Binding-site contacts:
Ligand atom N4' contacts residue VAL11 of chain 1.A at 4.0 Å.
Ligand atom C8' contacts residue NAP1 of chain 1.B at 3.9 Å.
Ligand atom C4B contacts residue PHE36 of chain 1.A at 3.7 Å (hydrophobic).
Ligand atom C'5 contacts residue PRO66 of chain 1.A at 3.5 Å (hydrophobic).
Ligand atom C4' contacts residue ILE123 of chain 1.A at 3.8 Å (hydrophobic).
Ligand atom C4' contacts residue VAL11 of chain 1.A at 3.9 Å (hydrophobic).
Ligand atom C2' contacts residue PHE36 of chain 1.A at 4.0 Å (hydrophobic).
Ligand atom C2' contacts residue VAL11 of chain 1.A at 3.7 Å (hydrophobic).
Ligand atom C'3 contacts residue LEU25 of chain 1.A at 3.6 Å (hydrophobic).
Ligand atom C8B contacts residue PHE36 of chain 1.A at 3.9 Å (hydrophobic).
Ligand atom N1' contacts residue GLU32 of chain 1.A at 2.6 Å (salt-bridge).
Ligand atom C8' contacts residue ILE33 of chain 1.A at 3.5 Å (hydrophobic).
Ligand atom N2' contacts residue THR144 of chain 1.A at 3.4 Å (h-bond).
Ligand atom C'4 contacts residue SER64 of chain 1.A at 3.8 Å.
Ligand atom N4' contacts residue ILE123 of chain 1.A at 2.4 Å (h-bond).
Ligand atom N2' contacts residue ALA12 of chain 1.A at 3.8 Å.
Ligand atom N2' contacts residue ILE10 of chain 1.A at 4.0 Å.
Ligand atom N2' contacts residue VAL11 of chain 1.A at 3.4 Å (h-bond).
Ligand atom C8B contacts residue GLU32 of chain 1.A at 3.4 Å.
Ligand atom C8' contacts residue GLU32 of chain 1.A at 3.2 Å.
Ligand atom C2' contacts residue GLU32 of chain 1.A at 3.5 Å.
Ligand atom N3' contacts residue PHE36 of chain 1.A at 3.8 Å.
Ligand atom C4' contacts residue PHE36 of chain 1.A at 3.7 Å (hydrophobic).
Ligand atom N4' contacts residue ILE10 of chain 1.A at 2.9 Å (h-bond).
Ligand atom N2' contacts residue GLU32 of chain 1.A at 2.7 Å (salt-bridge).
Ligand atom C2' contacts residue ALA12 of chain 1.A at 3.8 Å (hydrophobic).
Ligand atom N4' contacts residue PHE36 of chain 1.A at 3.8 Å.
Ligand atom N3' contacts residue ILE10 of chain 1.A at 3.5 Å.
Ligand atom C4' contacts residue ILE10 of chain 1.A at 3.7 Å (hydrophobic).
Ligand atom C'3 contacts residue SER64 of chain 1.A at 3.4 Å.
Ligand atom C'4 contacts residue PRO66 of chain 1.A at 3.6 Å (hydrophobic).
Ligand atom C4B contacts residue NAP1 of chain 1.B at 3.7 Å.
Ligand atom C7' contacts residue ILE33 of chain 1.A at 3.6 Å (hydrophobic).
Ligand atom C7' contacts residue NAP1 of chain 1.B at 3.5 Å.
Ligand atom N1' contacts residue ALA12 of chain 1.A at 3.9 Å.
Ligand atom C5' contacts residue NAP1 of chain 1.B at 3.5 Å.
Ligand atom N3' contacts residue ALA12 of chain 1.A at 3.8 Å.
Ligand atom N4' contacts residue TYR129 of chain 1.A at 3.5 Å (h-bond).
Ligand atom C8B contacts residue NAP1 of chain 1.B at 3.9 Å.
Ligand atom N3' contacts residue VAL11 of chain 1.A at 3.3 Å.

Sequence of chain 1.A:
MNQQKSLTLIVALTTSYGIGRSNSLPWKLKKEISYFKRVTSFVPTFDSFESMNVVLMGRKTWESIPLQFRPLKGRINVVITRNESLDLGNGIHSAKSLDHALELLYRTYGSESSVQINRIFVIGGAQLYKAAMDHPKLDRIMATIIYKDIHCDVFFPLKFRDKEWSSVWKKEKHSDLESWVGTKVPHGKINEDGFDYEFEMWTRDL

A protein and the small-molecule ligand that binds it are described below.
Small molecule (SMILES): NC1NC(N)C2C[C@@H](CN3CCC4CCCCC43)CCC2N1